Binding-site contacts:
Ligand atom C12 contacts residue ALA91 of chain 1.A at 3.6 Å (hydrophobic).
Ligand atom N03 contacts residue GLU89 of chain 1.A at 3.8 Å.
Ligand atom C17 contacts residue LEU17 of chain 1.A at 3.8 Å (hydrophobic).
Ligand atom C10 contacts residue GLY94 of chain 1.A at 3.8 Å.
Ligand atom N02 contacts residue LEU141 of chain 1.A at 3.8 Å.
Ligand atom O26 contacts residue ALA159 of chain 1.A at 3.1 Å.
Ligand atom C21 contacts residue LEU141 of chain 1.A at 3.8 Å (hydrophobic).
Ligand atom C06 contacts residue GLY94 of chain 1.A at 3.8 Å.
Ligand atom C05 contacts residue GLY94 of chain 1.A at 3.8 Å.
Ligand atom C08 contacts residue TYR90 of chain 1.A at 3.8 Å (hydrophobic).
Ligand atom O26 contacts residue LEU17 of chain 1.A at 3.8 Å.
Ligand atom O25 contacts residue ARG15 of chain 1.A at 3.6 Å (salt-bridge).
Ligand atom C08 contacts residue GLY94 of chain 1.A at 3.7 Å.
Ligand atom C13 contacts residue LEU141 of chain 1.A at 3.8 Å (hydrophobic).
Ligand atom O25 contacts residue ARG98 of chain 1.A at 3.0 Å (salt-bridge).
Ligand atom C09 contacts residue GLY94 of chain 1.A at 3.7 Å.
Ligand atom C19 contacts residue VAL157 of chain 1.A at 3.5 Å (hydrophobic).
Ligand atom C08 contacts residue PRO92 of chain 1.A at 3.8 Å (hydrophobic).
Ligand atom C18 contacts residue GLY18 of chain 1.A at 3.5 Å.
Ligand atom N03 contacts residue ALA91 of chain 1.A at 2.9 Å (h-bond).
Ligand atom C07 contacts residue GLY94 of chain 1.A at 3.7 Å.
Ligand atom C15 contacts residue GLU89 of chain 1.A at 3.1 Å.
Ligand atom C15 contacts residue ALA91 of chain 1.A at 3.7 Å (hydrophobic).
Ligand atom F24 contacts residue LEU141 of chain 1.A at 3.6 Å.
Ligand atom C17 contacts residue GLY18 of chain 1.A at 3.7 Å.
Ligand atom C20 contacts residue VAL157 of chain 1.A at 3.5 Å (hydrophobic).
Ligand atom N02 contacts residue LEU17 of chain 1.A at 3.8 Å.
Ligand atom C08 contacts residue ALA91 of chain 1.A at 3.1 Å (hydrophobic).
Ligand atom N03 contacts residue TYR90 of chain 1.A at 3.7 Å.
Ligand atom C07 contacts residue ARG15 of chain 1.A at 3.8 Å.
Ligand atom N01 contacts residue TYR90 of chain 1.A at 3.6 Å.
Ligand atom C18 contacts residue LEU17 of chain 1.A at 3.4 Å (hydrophobic).
Ligand atom C14 contacts residue LEU141 of chain 1.A at 3.7 Å (hydrophobic).
Ligand atom C12 contacts residue LEU17 of chain 1.A at 3.8 Å (hydrophobic).
Ligand atom C11 contacts residue ARG15 of chain 1.A at 3.8 Å.
Ligand atom C09 contacts residue ALA91 of chain 1.A at 3.1 Å (hydrophobic).
Ligand atom N04 contacts residue VAL25 of chain 1.A at 3.7 Å.
Ligand atom C14 contacts residue ALA38 of chain 1.A at 3.8 Å (hydrophobic).
Ligand atom C15 contacts residue ALA38 of chain 1.A at 3.5 Å (hydrophobic).
Ligand atom N01 contacts residue ALA91 of chain 1.A at 2.5 Å (h-bond).

The protein below binds the small molecule below.
Small molecule (SMILES): O=C(O)c1ccc(Nc2nccc(Nc3ccccc3F)n2)cc1

Sequence of chain 1.A:
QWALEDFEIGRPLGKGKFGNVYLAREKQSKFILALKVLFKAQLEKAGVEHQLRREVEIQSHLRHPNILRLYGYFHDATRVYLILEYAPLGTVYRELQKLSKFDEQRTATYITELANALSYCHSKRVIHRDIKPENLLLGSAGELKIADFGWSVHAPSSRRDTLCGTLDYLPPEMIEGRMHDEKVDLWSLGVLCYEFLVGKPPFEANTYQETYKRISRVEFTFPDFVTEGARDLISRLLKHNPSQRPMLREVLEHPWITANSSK